Sequence of chain 1.A:
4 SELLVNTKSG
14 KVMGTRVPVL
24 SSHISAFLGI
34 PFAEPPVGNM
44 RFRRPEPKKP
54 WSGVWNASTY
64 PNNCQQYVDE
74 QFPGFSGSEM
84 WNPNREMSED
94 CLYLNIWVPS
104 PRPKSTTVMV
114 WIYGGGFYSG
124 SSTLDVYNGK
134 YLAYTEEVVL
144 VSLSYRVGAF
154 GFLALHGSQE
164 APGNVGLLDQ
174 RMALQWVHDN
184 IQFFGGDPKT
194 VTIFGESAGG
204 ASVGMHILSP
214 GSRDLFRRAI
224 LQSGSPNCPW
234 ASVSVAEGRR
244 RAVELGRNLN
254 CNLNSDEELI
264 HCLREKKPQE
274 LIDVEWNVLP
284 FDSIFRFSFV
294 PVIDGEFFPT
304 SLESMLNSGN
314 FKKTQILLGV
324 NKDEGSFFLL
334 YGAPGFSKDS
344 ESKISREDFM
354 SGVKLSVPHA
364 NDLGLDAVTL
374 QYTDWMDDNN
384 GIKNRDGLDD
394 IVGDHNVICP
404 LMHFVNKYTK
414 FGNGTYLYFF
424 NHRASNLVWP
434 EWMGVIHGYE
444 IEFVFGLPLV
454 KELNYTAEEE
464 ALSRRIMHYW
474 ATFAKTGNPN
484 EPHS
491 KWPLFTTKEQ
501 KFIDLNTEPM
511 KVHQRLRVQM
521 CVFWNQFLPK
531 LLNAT

This protein binds this small molecule.
Small molecule (SMILES): CC1=C[C@H]2Cc3[nH]c(=O)ccc3[C@]3(C1)NCCC[C@H]23

Binding-site contacts:
Ligand atom O1 contacts residue LEU127 of chain 1.A at 3.9 Å.
Ligand atom N1 contacts residue TRP84 of chain 1.A at 3.9 Å.
Ligand atom C14 contacts residue GLY118 of chain 1.A at 3.7 Å.
Ligand atom O1 contacts residue GLY123 of chain 1.A at 3.4 Å.
Ligand atom C13 contacts residue TYR121 of chain 1.A at 3.6 Å (hydrophobic).
Ligand atom N2 contacts residue PHE330 of chain 1.A at 3.4 Å.
Ligand atom C3 contacts residue SER122 of chain 1.A at 4.0 Å.
Ligand atom C7 contacts residue SER200 of chain 1.A at 4.0 Å.
Ligand atom C6 contacts residue GLU199 of chain 1.A at 3.3 Å.
Ligand atom O1 contacts residue TYR130 of chain 1.A at 2.7 Å (h-bond).
Ligand atom C6 contacts residue GLY117 of chain 1.A at 3.4 Å.
Ligand atom C13 contacts residue GLY118 of chain 1.A at 3.9 Å.
Ligand atom C1 contacts residue GLY123 of chain 1.A at 4.0 Å.
Ligand atom C5 contacts residue GLY117 of chain 1.A at 3.9 Å.
Ligand atom C3 contacts residue GLY118 of chain 1.A at 4.0 Å.
Ligand atom C4 contacts residue GLY118 of chain 1.A at 3.7 Å.
Ligand atom C7 contacts residue HIS440 of chain 1.A at 3.5 Å.
Ligand atom C1 contacts residue TRP84 of chain 1.A at 3.8 Å (hydrophobic).
Ligand atom C8 contacts residue GLY117 of chain 1.A at 3.5 Å.
Ligand atom C5 contacts residue GLY118 of chain 1.A at 3.5 Å.
Ligand atom C3 contacts residue TRP84 of chain 1.A at 3.8 Å (hydrophobic).
Ligand atom C8 contacts residue SER200 of chain 1.A at 3.4 Å.
Ligand atom C14 contacts residue GLY119 of chain 1.A at 3.7 Å.
Ligand atom C15 contacts residue TYR121 of chain 1.A at 3.6 Å (hydrophobic).
Ligand atom O1 contacts residue TYR116 of chain 1.A at 4.0 Å.
Ligand atom C15 contacts residue PHE290 of chain 1.A at 3.6 Å (hydrophobic).
Ligand atom C9 contacts residue PHE330 of chain 1.A at 4.0 Å (hydrophobic).
Ligand atom C1 contacts residue GLY118 of chain 1.A at 3.7 Å.
Ligand atom N1 contacts residue TYR130 of chain 1.A at 3.4 Å (h-bond).
Ligand atom C10 contacts residue HIS440 of chain 1.A at 3.7 Å.
Ligand atom C90 contacts residue PHE330 of chain 1.A at 3.9 Å (hydrophobic).
Ligand atom C15 contacts residue GLY118 of chain 1.A at 3.4 Å.
Ligand atom C8 contacts residue HIS440 of chain 1.A at 3.7 Å.
Ligand atom C15 contacts residue GLY119 of chain 1.A at 3.1 Å.
Ligand atom N1 contacts residue GLY118 of chain 1.A at 3.4 Å (h-bond).
Ligand atom C90 contacts residue TRP84 of chain 1.A at 3.3 Å (hydrophobic).
Ligand atom N1 contacts residue GLY117 of chain 1.A at 3.7 Å.
Ligand atom C1 contacts residue TYR130 of chain 1.A at 3.3 Å (hydrophobic).
Ligand atom C9 contacts residue TRP84 of chain 1.A at 3.7 Å (hydrophobic).
Ligand atom C2 contacts residue TRP84 of chain 1.A at 3.9 Å (hydrophobic).